Sequence of chain 1.A:
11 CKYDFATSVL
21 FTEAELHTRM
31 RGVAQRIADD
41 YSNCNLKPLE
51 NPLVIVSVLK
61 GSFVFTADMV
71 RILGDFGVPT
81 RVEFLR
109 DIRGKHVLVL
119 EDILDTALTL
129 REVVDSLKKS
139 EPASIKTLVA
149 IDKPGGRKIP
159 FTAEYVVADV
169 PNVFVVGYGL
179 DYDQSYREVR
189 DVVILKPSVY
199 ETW

This protein binds this small molecule.
Small molecule (SMILES): Nc1nc2c(ncn2C[C@@H](COCCP(=O)(O)O)OCCP(=O)(O)O)c(=O)[nH]1

Binding-site contacts:
Ligand atom N1 contacts residue PHE172 of chain 1.A at 3.3 Å.
Ligand atom C6 contacts residue PHE172 of chain 1.A at 3.5 Å (hydrophobic).
Ligand atom OAD contacts residue ALA125 of chain 1.A at 2.8 Å (h-bond).
Ligand atom O6 contacts residue VAL173 of chain 1.A at 3.0 Å (h-bond).
Ligand atom OAH contacts residue THR124 of chain 1.A at 2.7 Å (h-bond).
Ligand atom OAC contacts residue LYS60 of chain 1.A at 3.4 Å (salt-bridge).
Ligand atom PBB contacts residue THR124 of chain 1.A at 3.5 Å.
Ligand atom OAD contacts residue ASP123 of chain 1.A at 2.8 Å (salt-bridge).
Ligand atom OAG contacts residue LEU126 of chain 1.A at 3.6 Å (h-bond).
Ligand atom O6 contacts residue PHE172 of chain 1.A at 3.5 Å.
Ligand atom N2 contacts residue VAL173 of chain 1.A at 3.0 Å (h-bond).
Ligand atom N2 contacts residue PHE172 of chain 1.A at 3.5 Å.
Ligand atom OAG contacts residue THR124 of chain 1.A at 3.4 Å (h-bond).
Ligand atom C6 contacts residue VAL173 of chain 1.A at 3.7 Å (hydrophobic).
Ligand atom OAH contacts residue ASP123 of chain 1.A at 3.5 Å.
Ligand atom CAM contacts residue ILE121 of chain 1.A at 3.6 Å (hydrophobic).
Ligand atom OAT contacts residue ILE121 of chain 1.A at 3.5 Å.
Ligand atom C6 contacts residue LYS151 of chain 1.A at 3.6 Å.
Ligand atom O6 contacts residue LYS151 of chain 1.A at 2.8 Å (salt-bridge).
Ligand atom OAD contacts residue THR124 of chain 1.A at 3.3 Å (h-bond).
Ligand atom N1 contacts residue VAL173 of chain 1.A at 2.6 Å (h-bond).
Ligand atom C5 contacts residue LYS151 of chain 1.A at 3.7 Å.
Ligand atom C2 contacts residue VAL173 of chain 1.A at 3.2 Å (hydrophobic).
Ligand atom N2 contacts residue LEU178 of chain 1.A at 3.6 Å.
Ligand atom OAG contacts residue THR127 of chain 1.A at 2.6 Å (h-bond).
Ligand atom N7 contacts residue LYS151 of chain 1.A at 3.3 Å (salt-bridge).
Ligand atom N3 contacts residue PHE172 of chain 1.A at 3.8 Å.
Ligand atom OAC contacts residue GLY61 of chain 1.A at 2.8 Å (h-bond).
Ligand atom PBB contacts residue ALA125 of chain 1.A at 3.7 Å.
Ligand atom PBB contacts residue ASP123 of chain 1.A at 3.8 Å.
Ligand atom OAF contacts residue ARG185 of chain 1.A at 2.7 Å (salt-bridge).
Ligand atom PBA contacts residue ARG185 of chain 1.A at 3.8 Å.
Ligand atom C2 contacts residue PHE172 of chain 1.A at 3.3 Å (hydrophobic).
Ligand atom PBA contacts residue LYS60 of chain 1.A at 3.7 Å.
Ligand atom OAE contacts residue LYS60 of chain 1.A at 3.0 Å (salt-bridge).
Ligand atom OAC contacts residue ARG185 of chain 1.A at 3.2 Å (salt-bridge).
Ligand atom C6 contacts residue ILE121 of chain 1.A at 3.7 Å (hydrophobic).
Ligand atom O6 contacts residue VAL171 of chain 1.A at 3.5 Å (h-bond).
Ligand atom N2 contacts residue ASP179 of chain 1.A at 2.7 Å (salt-bridge).
Ligand atom O6 contacts residue ILE121 of chain 1.A at 3.7 Å.